Binding-site contacts:
Ligand atom C2 contacts residue THR156 of chain 4.G at 4.2 Å.
Ligand atom C2 contacts residue ASN154 of chain 4.G at 3.5 Å.
Ligand atom N2 contacts residue THR156 of chain 4.G at 3.6 Å (h-bond).
Ligand atom C1 contacts residue ASN154 of chain 4.G at 3.4 Å.
Ligand atom C8 contacts residue THR156 of chain 4.G at 4.0 Å.
Ligand atom C6 contacts residue MET151 of chain 4.G at 4.5 Å (hydrophobic).
Ligand atom O6 contacts residue MET151 of chain 4.G at 3.4 Å.
Ligand atom O7 contacts residue ASN154 of chain 4.G at 2.6 Å (h-bond).
Ligand atom C7 contacts residue ASN154 of chain 4.G at 3.3 Å.
Ligand atom C8 contacts residue ASN154 of chain 4.G at 3.6 Å.
Ligand atom O5 contacts residue ASN154 of chain 4.G at 4.0 Å.
Ligand atom C1 contacts residue THR156 of chain 4.G at 3.6 Å.
Ligand atom C7 contacts residue THR156 of chain 4.G at 3.9 Å.
Ligand atom N2 contacts residue ASN154 of chain 4.G at 3.8 Å.

A small-molecule ligand and the protein it binds are described below.
Small molecule (SMILES): CC(=O)N[C@H]1[C@H](O[C@H]2[C@H](O)[C@@H](NC(C)=O)CO[C@@H]2CO)O[C@H](CO)[C@@H](O)[C@@H]1O

Sequence of chain 4.G:
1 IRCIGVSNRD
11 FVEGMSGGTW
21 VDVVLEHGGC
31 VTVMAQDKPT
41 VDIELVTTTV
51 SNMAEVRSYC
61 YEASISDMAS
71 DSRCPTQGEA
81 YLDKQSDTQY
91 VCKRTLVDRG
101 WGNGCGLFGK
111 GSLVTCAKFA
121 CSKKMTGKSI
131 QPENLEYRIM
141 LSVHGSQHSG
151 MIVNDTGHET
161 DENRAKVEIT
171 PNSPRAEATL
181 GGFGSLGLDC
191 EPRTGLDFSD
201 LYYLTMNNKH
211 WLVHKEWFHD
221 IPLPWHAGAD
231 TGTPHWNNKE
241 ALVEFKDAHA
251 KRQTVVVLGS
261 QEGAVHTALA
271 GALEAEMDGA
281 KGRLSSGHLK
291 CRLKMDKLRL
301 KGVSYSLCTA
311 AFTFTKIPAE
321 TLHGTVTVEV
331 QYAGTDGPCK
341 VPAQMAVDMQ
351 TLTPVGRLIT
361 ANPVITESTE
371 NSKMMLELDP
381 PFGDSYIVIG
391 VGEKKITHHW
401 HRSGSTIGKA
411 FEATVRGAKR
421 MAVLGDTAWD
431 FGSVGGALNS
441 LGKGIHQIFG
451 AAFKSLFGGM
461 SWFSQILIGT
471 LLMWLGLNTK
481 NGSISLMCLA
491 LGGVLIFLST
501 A